Binding-site contacts:
Ligand atom C8 contacts residue ILE152 of chain 5.A at 4.3 Å (hydrophobic).
Ligand atom C8 contacts residue VAL153 of chain 5.A at 4.4 Å (hydrophobic).
Ligand atom O5 contacts residue ASN154 of chain 5.A at 2.4 Å (h-bond).
Ligand atom C4 contacts residue ASN154 of chain 5.A at 4.3 Å.
Ligand atom N2 contacts residue ASN154 of chain 5.A at 3.0 Å (h-bond).
Ligand atom C2 contacts residue ASN154 of chain 5.A at 2.5 Å.
Ligand atom O7 contacts residue ASP161 of chain 5.A at 3.7 Å.
Ligand atom C8 contacts residue ASN154 of chain 5.A at 4.1 Å.
Ligand atom O5 contacts residue THR160 of chain 5.A at 3.2 Å.
Ligand atom O6 contacts residue HIS158 of chain 5.A at 3.4 Å (h-bond).
Ligand atom C6 contacts residue THR160 of chain 5.A at 3.7 Å.
Ligand atom O5 contacts residue HIS158 of chain 5.A at 3.8 Å.
Ligand atom O7 contacts residue THR160 of chain 5.A at 2.5 Å.
Ligand atom C7 contacts residue ASN154 of chain 5.A at 3.0 Å.
Ligand atom C7 contacts residue THR160 of chain 5.A at 3.4 Å.
Ligand atom C1 contacts residue THR160 of chain 5.A at 3.0 Å.
Ligand atom O7 contacts residue ASN154 of chain 5.A at 2.7 Å (h-bond).
Ligand atom C5 contacts residue ASN154 of chain 5.A at 3.8 Å.
Ligand atom C6 contacts residue HIS158 of chain 5.A at 4.0 Å.
Ligand atom C4 contacts residue THR160 of chain 5.A at 3.6 Å.
Ligand atom C1 contacts residue ASN154 of chain 5.A at 1.6 Å.
Ligand atom O3 contacts residue THR160 of chain 5.A at 4.3 Å.
Ligand atom N2 contacts residue THR160 of chain 5.A at 3.5 Å.
Ligand atom C2 contacts residue THR160 of chain 5.A at 2.7 Å.
Ligand atom C3 contacts residue THR160 of chain 5.A at 3.9 Å.
Ligand atom C3 contacts residue ASN154 of chain 5.A at 3.9 Å.
Ligand atom C5 contacts residue THR160 of chain 5.A at 3.7 Å.

This protein binds this small molecule.
Small molecule (SMILES): CC(=O)N[C@@H]1[C@@H](O)[C@H](O)[C@@H](CO)O[C@H]1O

Sequence of chain 5.A:
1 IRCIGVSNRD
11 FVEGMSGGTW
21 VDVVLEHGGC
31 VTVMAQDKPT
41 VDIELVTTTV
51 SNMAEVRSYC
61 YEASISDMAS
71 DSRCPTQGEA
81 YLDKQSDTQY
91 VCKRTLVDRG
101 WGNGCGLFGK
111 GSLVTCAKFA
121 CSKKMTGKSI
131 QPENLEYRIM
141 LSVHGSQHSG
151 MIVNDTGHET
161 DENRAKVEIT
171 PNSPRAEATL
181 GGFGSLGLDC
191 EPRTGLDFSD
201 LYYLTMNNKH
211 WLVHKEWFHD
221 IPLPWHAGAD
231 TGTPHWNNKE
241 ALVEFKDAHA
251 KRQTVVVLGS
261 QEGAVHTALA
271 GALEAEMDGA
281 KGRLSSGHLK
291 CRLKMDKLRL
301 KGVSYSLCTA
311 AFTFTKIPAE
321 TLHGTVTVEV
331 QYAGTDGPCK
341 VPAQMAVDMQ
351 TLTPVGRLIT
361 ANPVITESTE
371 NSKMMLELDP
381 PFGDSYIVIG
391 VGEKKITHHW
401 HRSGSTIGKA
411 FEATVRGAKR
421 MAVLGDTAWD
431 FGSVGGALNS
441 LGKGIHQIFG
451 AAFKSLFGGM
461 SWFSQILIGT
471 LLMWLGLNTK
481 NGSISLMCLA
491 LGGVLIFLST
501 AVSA